The protein below binds the small molecule below.
Small molecule (SMILES): c1ccc(-n2ccnc2)cc1

Binding-site contacts:
Ligand atom C9 contacts residue THR202 of chain 1.B at 4.5 Å.
Ligand atom N1 contacts residue VAL316 of chain 1.B at 4.2 Å.
Ligand atom C2 contacts residue LEU100 of chain 1.B at 4.3 Å (hydrophobic).
Ligand atom N1 contacts residue LEU100 of chain 1.B at 3.7 Å.
Ligand atom C10 contacts residue ILE201 of chain 1.B at 4.5 Å (hydrophobic).
Ligand atom N3 contacts residue ALA269 of chain 1.B at 4.4 Å.
Ligand atom C8 contacts residue LEU100 of chain 1.B at 4.4 Å (hydrophobic).
Ligand atom C10 contacts residue LEU100 of chain 1.B at 4.4 Å (hydrophobic).
Ligand atom C10 contacts residue THR202 of chain 1.B at 4.3 Å.
Ligand atom C4 contacts residue VAL316 of chain 1.B at 4.3 Å (hydrophobic).
Ligand atom C8 contacts residue GLU272 of chain 1.B at 3.4 Å.
Ligand atom C2 contacts residue PRO273 of chain 1.B at 4.3 Å (hydrophobic).
Ligand atom N3 contacts residue VAL316 of chain 1.B at 3.9 Å.
Ligand atom C8 contacts residue LEU268 of chain 1.B at 4.3 Å (hydrophobic).
Ligand atom C2 contacts residue ALA269 of chain 1.B at 4.2 Å (hydrophobic).
Ligand atom C7 contacts residue LEU100 of chain 1.B at 3.7 Å (hydrophobic).
Ligand atom C7 contacts residue LEU268 of chain 1.B at 4.0 Å (hydrophobic).
Ligand atom C10 contacts residue TYR427 of chain 1.B at 4.0 Å (hydrophobic).
Ligand atom C9 contacts residue ALA198 of chain 1.B at 4.2 Å (hydrophobic).
Ligand atom C9 contacts residue GLU272 of chain 1.B at 3.9 Å.
Ligand atom C6 contacts residue THR428 of chain 1.B at 4.3 Å.
Ligand atom C9 contacts residue THR428 of chain 1.B at 4.2 Å.
Ligand atom C11 contacts residue THR428 of chain 1.B at 3.5 Å.
Ligand atom N3 contacts residue HEM1 of chain 1.F at 3.3 Å (h-bond).
Ligand atom C4 contacts residue LEU100 of chain 1.B at 4.1 Å (hydrophobic).
Ligand atom C5 contacts residue LEU100 of chain 1.B at 3.3 Å (hydrophobic).
Ligand atom C7 contacts residue GLU272 of chain 1.B at 3.8 Å.
Ligand atom C11 contacts residue TYR427 of chain 1.B at 4.0 Å (hydrophobic).
Ligand atom C2 contacts residue VAL316 of chain 1.B at 3.8 Å (hydrophobic).
Ligand atom C6 contacts residue LEU100 of chain 1.B at 3.6 Å (hydrophobic).
Ligand atom C10 contacts residue THR428 of chain 1.B at 3.4 Å.
Ligand atom C11 contacts residue LEU100 of chain 1.B at 3.9 Å (hydrophobic).
Ligand atom C4 contacts residue HEM1 of chain 1.F at 3.3 Å.
Ligand atom N3 contacts residue LEU100 of chain 1.B at 4.5 Å.
Ligand atom C8 contacts residue ALA198 of chain 1.B at 4.3 Å (hydrophobic).

Sequence of chain 1.B:
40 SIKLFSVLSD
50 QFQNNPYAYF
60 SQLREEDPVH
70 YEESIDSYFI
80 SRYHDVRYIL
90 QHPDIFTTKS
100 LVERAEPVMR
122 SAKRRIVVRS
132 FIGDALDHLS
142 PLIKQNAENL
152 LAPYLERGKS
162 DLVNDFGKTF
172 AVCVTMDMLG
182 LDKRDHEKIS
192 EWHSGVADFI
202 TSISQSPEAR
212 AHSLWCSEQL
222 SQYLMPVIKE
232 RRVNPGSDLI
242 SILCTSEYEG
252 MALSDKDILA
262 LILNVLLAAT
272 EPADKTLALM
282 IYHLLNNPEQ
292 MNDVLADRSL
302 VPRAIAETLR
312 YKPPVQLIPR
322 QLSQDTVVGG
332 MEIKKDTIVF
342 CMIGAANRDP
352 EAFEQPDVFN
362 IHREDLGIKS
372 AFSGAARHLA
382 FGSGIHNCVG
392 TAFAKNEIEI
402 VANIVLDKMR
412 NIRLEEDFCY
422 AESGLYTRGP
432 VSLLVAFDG